Sequence of chain 1.B:
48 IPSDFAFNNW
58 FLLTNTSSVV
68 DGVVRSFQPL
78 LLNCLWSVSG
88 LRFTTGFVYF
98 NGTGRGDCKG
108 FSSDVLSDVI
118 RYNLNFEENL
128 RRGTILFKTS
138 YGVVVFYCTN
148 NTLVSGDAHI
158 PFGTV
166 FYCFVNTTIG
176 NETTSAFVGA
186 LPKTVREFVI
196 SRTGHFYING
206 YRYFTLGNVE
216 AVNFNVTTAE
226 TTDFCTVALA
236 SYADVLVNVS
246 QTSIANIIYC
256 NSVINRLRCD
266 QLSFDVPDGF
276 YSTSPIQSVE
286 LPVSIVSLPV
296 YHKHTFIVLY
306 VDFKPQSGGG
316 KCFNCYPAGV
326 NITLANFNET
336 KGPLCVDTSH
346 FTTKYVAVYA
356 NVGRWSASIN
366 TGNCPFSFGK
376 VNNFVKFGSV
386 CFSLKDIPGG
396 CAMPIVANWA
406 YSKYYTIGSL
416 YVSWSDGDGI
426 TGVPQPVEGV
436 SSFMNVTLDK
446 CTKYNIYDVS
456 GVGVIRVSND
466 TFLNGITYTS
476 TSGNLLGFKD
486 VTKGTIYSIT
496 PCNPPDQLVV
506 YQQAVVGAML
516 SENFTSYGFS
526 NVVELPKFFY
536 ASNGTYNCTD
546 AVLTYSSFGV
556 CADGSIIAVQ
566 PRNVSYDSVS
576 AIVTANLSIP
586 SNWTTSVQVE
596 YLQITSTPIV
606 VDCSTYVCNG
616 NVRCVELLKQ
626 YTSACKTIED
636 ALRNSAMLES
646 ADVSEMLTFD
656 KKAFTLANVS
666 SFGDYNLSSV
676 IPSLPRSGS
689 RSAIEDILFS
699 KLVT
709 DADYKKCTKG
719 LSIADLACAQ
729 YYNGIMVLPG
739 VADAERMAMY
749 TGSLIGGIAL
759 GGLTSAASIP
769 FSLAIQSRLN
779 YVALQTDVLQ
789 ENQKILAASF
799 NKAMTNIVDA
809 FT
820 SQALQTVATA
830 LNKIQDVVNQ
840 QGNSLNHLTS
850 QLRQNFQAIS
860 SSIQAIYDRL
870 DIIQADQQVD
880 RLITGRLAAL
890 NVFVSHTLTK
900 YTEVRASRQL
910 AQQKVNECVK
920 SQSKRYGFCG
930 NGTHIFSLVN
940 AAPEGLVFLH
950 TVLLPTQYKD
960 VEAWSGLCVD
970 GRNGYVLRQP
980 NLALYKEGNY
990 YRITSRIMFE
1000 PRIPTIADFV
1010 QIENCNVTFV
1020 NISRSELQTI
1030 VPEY

Binding-site contacts:
Ligand atom C8 contacts residue ASP959 of chain 1.B at 3.8 Å.
Ligand atom C2 contacts residue ASN581 of chain 1.B at 2.9 Å.
Ligand atom C4 contacts residue ASN581 of chain 1.B at 4.4 Å.
Ligand atom O5 contacts residue ASN581 of chain 1.B at 2.4 Å (h-bond).
Ligand atom N2 contacts residue ASN581 of chain 1.B at 3.3 Å (h-bond).
Ligand atom C5 contacts residue ASN581 of chain 1.B at 3.7 Å.
Ligand atom O6 contacts residue ASN581 of chain 1.B at 4.4 Å.
Ligand atom C1 contacts residue ASN581 of chain 1.B at 1.6 Å.
Ligand atom C7 contacts residue ASP959 of chain 1.B at 4.2 Å.
Ligand atom C3 contacts residue ASN581 of chain 1.B at 4.1 Å.

The protein below binds the small molecule below.
Small molecule (SMILES): CC(=O)N[C@@H]1[C@@H](O)[C@H](O)[C@@H](CO)O[C@H]1O